Sequence of chain 1.B:
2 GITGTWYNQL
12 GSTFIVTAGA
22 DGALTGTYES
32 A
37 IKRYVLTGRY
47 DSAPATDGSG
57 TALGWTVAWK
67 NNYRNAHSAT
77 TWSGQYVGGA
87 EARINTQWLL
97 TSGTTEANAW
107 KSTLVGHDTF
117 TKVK

The protein below binds the small molecule below.
Small molecule (SMILES): O=C(CCCC[C@@H]1SC[C@@H]2NC(=O)N[C@@H]21)Nc1ccc([N+](=O)[O-])cc1

Sequence of chain 1.C:
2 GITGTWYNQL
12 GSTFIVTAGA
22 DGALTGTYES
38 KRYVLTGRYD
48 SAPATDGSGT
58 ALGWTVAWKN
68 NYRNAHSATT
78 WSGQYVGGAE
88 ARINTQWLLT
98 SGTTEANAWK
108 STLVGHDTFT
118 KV

Binding-site contacts:
Ligand atom C6 contacts residue TRP94 of chain 1.C at 3.3 Å (hydrophobic).
Ligand atom C9 contacts residue TRP65 of chain 1.C at 3.8 Å (hydrophobic).
Ligand atom O3 contacts residue ASP114 of chain 1.C at 3.8 Å.
Ligand atom C5 contacts residue TRP94 of chain 1.C at 3.8 Å (hydrophobic).
Ligand atom C3 contacts residue SER13 of chain 1.C at 3.7 Å.
Ligand atom C20 contacts residue LEU96 of chain 1.C at 3.8 Å (hydrophobic).
Ligand atom N1 contacts residue ASN9 of chain 1.C at 3.9 Å.
Ligand atom O3 contacts residue ASN9 of chain 1.C at 2.9 Å (h-bond).
Ligand atom C24 contacts residue TRP106 of chain 1.B at 3.7 Å (hydrophobic).
Ligand atom N1 contacts residue LEU11 of chain 1.C at 3.7 Å.
Ligand atom N1 contacts residue TYR29 of chain 1.C at 3.9 Å.
Ligand atom C2 contacts residue TRP106 of chain 1.B at 3.6 Å (hydrophobic).
Ligand atom C3 contacts residue ASP114 of chain 1.C at 3.7 Å.
Ligand atom N2 contacts residue LEU11 of chain 1.C at 3.7 Å.
Ligand atom N1 contacts residue ASP114 of chain 1.C at 2.8 Å (salt-bridge).
Ligand atom C4 contacts residue TRP106 of chain 1.B at 3.8 Å (hydrophobic).
Ligand atom O2 contacts residue SER74 of chain 1.C at 2.7 Å (h-bond).
Ligand atom C8 contacts residue TRP65 of chain 1.C at 3.7 Å (hydrophobic).
Ligand atom C21 contacts residue LEU110 of chain 1.C at 3.7 Å (hydrophobic).
Ligand atom C7 contacts residue TRP65 of chain 1.C at 3.9 Å (hydrophobic).
Ligand atom C1 contacts residue SER74 of chain 1.C at 3.7 Å.
Ligand atom C5 contacts residue ASP114 of chain 1.C at 3.8 Å.
Ligand atom O2 contacts residue LEU96 of chain 1.C at 3.8 Å.
Ligand atom C18 contacts residue TRP106 of chain 1.B at 3.7 Å (hydrophobic).
Ligand atom S1 contacts residue TRP65 of chain 1.C at 3.7 Å.
Ligand atom C3 contacts residue LEU11 of chain 1.C at 3.5 Å (hydrophobic).
Ligand atom O2 contacts residue ALA72 of chain 1.C at 3.8 Å.
Ligand atom C4 contacts residue LEU11 of chain 1.C at 3.9 Å (hydrophobic).
Ligand atom C5 contacts residue LEU11 of chain 1.C at 3.9 Å (hydrophobic).
Ligand atom C3 contacts residue ASN9 of chain 1.C at 3.7 Å.
Ligand atom C10 contacts residue SER74 of chain 1.C at 3.9 Å.
Ligand atom O3 contacts residue SER13 of chain 1.C at 2.7 Å (h-bond).
Ligand atom S1 contacts residue TRP78 of chain 1.C at 3.7 Å.
Ligand atom C10 contacts residue TRP65 of chain 1.C at 3.5 Å (hydrophobic).
Ligand atom C23 contacts residue LYS107 of chain 1.B at 3.9 Å.
Ligand atom O3 contacts residue TYR29 of chain 1.C at 2.7 Å (h-bond).
Ligand atom S1 contacts residue THR76 of chain 1.C at 3.4 Å (h-bond).
Ligand atom C3 contacts residue TYR29 of chain 1.C at 3.5 Å (hydrophobic).
Ligand atom O27 contacts residue LYS107 of chain 1.B at 3.5 Å (salt-bridge).
Ligand atom C8 contacts residue LEU96 of chain 1.C at 3.8 Å (hydrophobic).